A small-molecule ligand and the protein it binds are described below.
Small molecule (SMILES): Cc1n[nH]c2cc(Nc3nc(NC4CC4)c4occc4n3)ccc12

Binding-site contacts:
Ligand atom N19 contacts residue MET98 of chain 1.A at 3.4 Å.
Ligand atom C2 contacts residue ALA99 of chain 1.A at 3.3 Å (hydrophobic).
Ligand atom C1 contacts residue MET98 of chain 1.A at 3.7 Å (hydrophobic).
Ligand atom C2 contacts residue GLY102 of chain 1.A at 3.7 Å.
Ligand atom N19 contacts residue LEU25 of chain 1.A at 3.5 Å.
Ligand atom C18 contacts residue ALA48 of chain 1.A at 3.7 Å (hydrophobic).
Ligand atom C1 contacts residue GLY102 of chain 1.A at 3.4 Å.
Ligand atom C15 contacts residue LEU149 of chain 1.A at 3.8 Å (hydrophobic).
Ligand atom C17 contacts residue LEU149 of chain 1.A at 3.8 Å (hydrophobic).
Ligand atom C21 contacts residue LEU25 of chain 1.A at 3.2 Å (hydrophobic).
Ligand atom C11 contacts residue ALA48 of chain 1.A at 3.5 Å (hydrophobic).
Ligand atom C10 contacts residue LEU149 of chain 1.A at 3.3 Å (hydrophobic).
Ligand atom C23 contacts residue LEU25 of chain 1.A at 3.7 Å (hydrophobic).
Ligand atom C5 contacts residue GLY102 of chain 1.A at 3.7 Å.
Ligand atom C11 contacts residue ALA99 of chain 1.A at 3.5 Å (hydrophobic).
Ligand atom C18 contacts residue GLU97 of chain 1.A at 3.3 Å.
Ligand atom C15 contacts residue LEU25 of chain 1.A at 3.3 Å (hydrophobic).
Ligand atom C6 contacts residue GLY102 of chain 1.A at 3.5 Å.
Ligand atom C13 contacts residue ALA99 of chain 1.A at 3.5 Å (hydrophobic).
Ligand atom N7 contacts residue LEU25 of chain 1.A at 2.8 Å (h-bond).
Ligand atom O16 contacts residue LEU149 of chain 1.A at 3.6 Å.
Ligand atom O16 contacts residue ALA48 of chain 1.A at 3.8 Å.
Ligand atom C2 contacts residue LEU25 of chain 1.A at 3.5 Å (hydrophobic).
Ligand atom N20 contacts residue LEU25 of chain 1.A at 3.4 Å.
Ligand atom C17 contacts residue VAL81 of chain 1.A at 3.7 Å (hydrophobic).
Ligand atom C4 contacts residue LEU25 of chain 1.A at 3.4 Å (hydrophobic).
Ligand atom C18 contacts residue ALA99 of chain 1.A at 3.6 Å (hydrophobic).
Ligand atom C10 contacts residue ALA48 of chain 1.A at 3.6 Å (hydrophobic).
Ligand atom C22 contacts residue LEU25 of chain 1.A at 3.7 Å (hydrophobic).
Ligand atom N14 contacts residue LEU25 of chain 1.A at 2.6 Å.
Ligand atom C6 contacts residue LEU101 of chain 1.A at 3.7 Å (hydrophobic).
Ligand atom N19 contacts residue ALA99 of chain 1.A at 2.7 Å (h-bond).
Ligand atom C18 contacts residue LEU149 of chain 1.A at 3.6 Å (hydrophobic).
Ligand atom C1 contacts residue ALA99 of chain 1.A at 3.1 Å (hydrophobic).
Ligand atom C22 contacts residue GLY26 of chain 1.A at 3.7 Å.
Ligand atom C13 contacts residue LEU25 of chain 1.A at 3.4 Å (hydrophobic).
Ligand atom C3 contacts residue LEU25 of chain 1.A at 3.0 Å (hydrophobic).
Ligand atom N12 contacts residue ALA99 of chain 1.A at 2.8 Å (h-bond).
Ligand atom C11 contacts residue LEU149 of chain 1.A at 3.4 Å (hydrophobic).
Ligand atom N20 contacts residue VAL33 of chain 1.A at 3.4 Å.

Sequence of chain 1.A:
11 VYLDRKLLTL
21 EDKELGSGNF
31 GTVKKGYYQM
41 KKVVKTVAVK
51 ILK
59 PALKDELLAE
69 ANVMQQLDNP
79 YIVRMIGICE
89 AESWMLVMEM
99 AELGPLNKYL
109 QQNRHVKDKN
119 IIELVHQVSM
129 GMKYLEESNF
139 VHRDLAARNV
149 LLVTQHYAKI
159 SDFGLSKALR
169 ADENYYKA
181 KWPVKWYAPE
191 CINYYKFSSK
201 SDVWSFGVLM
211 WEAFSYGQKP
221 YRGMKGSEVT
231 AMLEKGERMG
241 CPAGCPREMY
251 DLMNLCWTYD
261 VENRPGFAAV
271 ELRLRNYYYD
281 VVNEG

Sequence of chain 1.B:
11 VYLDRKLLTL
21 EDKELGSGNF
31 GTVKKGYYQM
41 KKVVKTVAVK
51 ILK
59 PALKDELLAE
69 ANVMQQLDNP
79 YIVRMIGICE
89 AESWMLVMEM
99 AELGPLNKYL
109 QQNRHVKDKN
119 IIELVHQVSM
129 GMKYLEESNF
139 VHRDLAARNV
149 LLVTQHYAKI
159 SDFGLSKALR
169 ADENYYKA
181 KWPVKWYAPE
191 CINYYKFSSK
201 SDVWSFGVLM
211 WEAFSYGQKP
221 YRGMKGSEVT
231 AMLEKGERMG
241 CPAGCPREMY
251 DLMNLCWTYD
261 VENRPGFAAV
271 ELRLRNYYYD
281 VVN